A small-molecule ligand and the protein it binds are described below.
Small molecule (SMILES): N[C@@H](Cc1c[nH]c2ccccc12)C(=O)O

Binding-site contacts:
Ligand atom OXT contacts residue HIS49 of chain 1.M at 3.8 Å.
Ligand atom CE3 contacts residue HIS31 of chain 1.M at 4.0 Å.
Ligand atom NE1 contacts residue ALA44 of chain 1.M at 3.7 Å.
Ligand atom N contacts residue THR23 of chain 1.N at 2.8 Å (h-bond).
Ligand atom OXT contacts residue THR47 of chain 1.M at 2.5 Å (h-bond).
Ligand atom NE1 contacts residue GLN45 of chain 1.M at 2.8 Å (h-bond).
Ligand atom N contacts residue ASP27 of chain 1.N at 3.0 Å (salt-bridge).
Ligand atom CZ2 contacts residue ALA44 of chain 1.M at 3.9 Å (hydrophobic).
Ligand atom CG contacts residue SER51 of chain 1.N at 3.9 Å.
Ligand atom N contacts residue THR28 of chain 1.N at 2.8 Å (h-bond).
Ligand atom CA contacts residue SER51 of chain 1.N at 4.0 Å.
Ligand atom CZ3 contacts residue GLY21 of chain 1.M at 3.5 Å.
Ligand atom N contacts residue ARG24 of chain 1.N at 3.8 Å.
Ligand atom C contacts residue THR47 of chain 1.M at 3.4 Å.
Ligand atom O contacts residue SER51 of chain 1.N at 3.0 Å (h-bond).
Ligand atom CB contacts residue SER51 of chain 1.N at 3.4 Å.
Ligand atom OXT contacts residue THR50 of chain 1.M at 2.9 Å (h-bond).
Ligand atom CB contacts residue THR23 of chain 1.N at 3.8 Å.
Ligand atom CD1 contacts residue GLN45 of chain 1.M at 3.5 Å.
Ligand atom CD1 contacts residue THR47 of chain 1.M at 3.8 Å.
Ligand atom CA contacts residue THR23 of chain 1.N at 3.9 Å.
Ligand atom CB contacts residue THR28 of chain 1.N at 3.5 Å.
Ligand atom O contacts residue ARG24 of chain 1.N at 3.6 Å.
Ligand atom CD1 contacts residue SER51 of chain 1.N at 3.5 Å.
Ligand atom CH2 contacts residue GLY21 of chain 1.M at 3.4 Å.
Ligand atom CA contacts residue GLY25 of chain 1.N at 3.5 Å.
Ligand atom O contacts residue THR47 of chain 1.M at 3.5 Å (h-bond).
Ligand atom CA contacts residue THR28 of chain 1.N at 3.2 Å.
Ligand atom CE3 contacts residue HIS32 of chain 1.M at 4.0 Å.
Ligand atom CE2 contacts residue ALA44 of chain 1.M at 3.9 Å (hydrophobic).
Ligand atom C contacts residue GLY25 of chain 1.N at 3.4 Å.
Ligand atom CZ2 contacts residue ILE53 of chain 1.M at 4.0 Å (hydrophobic).
Ligand atom OXT contacts residue GLY25 of chain 1.N at 4.0 Å.
Ligand atom CZ2 contacts residue THR50 of chain 1.M at 4.0 Å.
Ligand atom CE2 contacts residue GLN45 of chain 1.M at 3.9 Å.
Ligand atom CA contacts residue HIS31 of chain 1.M at 4.0 Å.
Ligand atom O contacts residue GLY25 of chain 1.N at 3.0 Å (h-bond).
Ligand atom C contacts residue SER51 of chain 1.N at 3.6 Å.
Ligand atom OXT contacts residue HIS31 of chain 1.M at 3.8 Å.
Ligand atom N contacts residue GLY25 of chain 1.N at 2.7 Å (h-bond).

Sequence of chain 1.N:
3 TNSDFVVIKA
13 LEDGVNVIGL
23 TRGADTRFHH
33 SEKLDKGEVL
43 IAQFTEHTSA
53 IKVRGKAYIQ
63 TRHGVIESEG

Sequence of chain 1.M:
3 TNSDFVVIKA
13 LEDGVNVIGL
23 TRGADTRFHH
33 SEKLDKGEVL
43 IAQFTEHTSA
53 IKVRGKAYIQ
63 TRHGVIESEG